A protein and the small-molecule ligand that binds it are described below.
Small molecule (SMILES): CC(=O)N[C@H]1[C@H](O[C@H]2[C@H](O)[C@@H](NC(C)=O)CO[C@@H]2CO)O[C@H](CO)[C@@H](O)[C@@H]1O

Binding-site contacts:
Ligand atom C5 contacts residue HIS1101 of chain 1.B at 3.5 Å.
Ligand atom C7 contacts residue ASN1098 of chain 1.B at 3.2 Å.
Ligand atom C8 contacts residue THR1100 of chain 1.B at 3.5 Å.
Ligand atom C1 contacts residue PHE1103 of chain 1.B at 4.2 Å (hydrophobic).
Ligand atom N2 contacts residue ASN1098 of chain 1.B at 2.8 Å (h-bond).
Ligand atom C8 contacts residue HIS1101 of chain 1.B at 3.9 Å.
Ligand atom C4 contacts residue HIS1101 of chain 1.B at 4.0 Å.
Ligand atom C1 contacts residue ASN1098 of chain 1.B at 1.4 Å.
Ligand atom C6 contacts residue HIS1101 of chain 1.B at 4.2 Å.
Ligand atom C1 contacts residue THR1100 of chain 1.B at 4.2 Å.
Ligand atom C2 contacts residue THR1100 of chain 1.B at 4.1 Å.
Ligand atom O5 contacts residue ASN1098 of chain 1.B at 2.4 Å (h-bond).
Ligand atom O4 contacts residue HIS1101 of chain 1.B at 3.8 Å.
Ligand atom O7 contacts residue ASN1098 of chain 1.B at 3.3 Å (h-bond).
Ligand atom C5 contacts residue ASN1098 of chain 1.B at 3.6 Å.
Ligand atom C7 contacts residue THR1100 of chain 1.B at 3.9 Å.
Ligand atom O6 contacts residue PHE1103 of chain 1.B at 3.5 Å.
Ligand atom O5 contacts residue PHE1103 of chain 1.B at 3.5 Å.
Ligand atom C6 contacts residue PHE1103 of chain 1.B at 3.5 Å (hydrophobic).
Ligand atom C2 contacts residue ASN1098 of chain 1.B at 2.4 Å.
Ligand atom C4 contacts residue ASN1098 of chain 1.B at 4.2 Å.
Ligand atom O7 contacts residue HIS1101 of chain 1.B at 3.3 Å (h-bond).
Ligand atom C7 contacts residue HIS1101 of chain 1.B at 3.7 Å.
Ligand atom O6 contacts residue HIS1101 of chain 1.B at 3.5 Å.
Ligand atom N2 contacts residue THR1100 of chain 1.B at 3.2 Å (h-bond).
Ligand atom C3 contacts residue HIS1101 of chain 1.B at 4.2 Å.
Ligand atom O5 contacts residue HIS1101 of chain 1.B at 4.4 Å.
Ligand atom C8 contacts residue ASN1098 of chain 1.B at 3.4 Å.
Ligand atom C5 contacts residue PHE1103 of chain 1.B at 3.8 Å (hydrophobic).
Ligand atom C3 contacts residue ASN1098 of chain 1.B at 3.8 Å.
Ligand atom C1 contacts residue HIS1101 of chain 1.B at 4.4 Å.
Ligand atom C3 contacts residue THR1100 of chain 1.B at 4.0 Å.
Ligand atom O6 contacts residue ILE1114 of chain 1.B at 4.0 Å.

Sequence of chain 1.B:
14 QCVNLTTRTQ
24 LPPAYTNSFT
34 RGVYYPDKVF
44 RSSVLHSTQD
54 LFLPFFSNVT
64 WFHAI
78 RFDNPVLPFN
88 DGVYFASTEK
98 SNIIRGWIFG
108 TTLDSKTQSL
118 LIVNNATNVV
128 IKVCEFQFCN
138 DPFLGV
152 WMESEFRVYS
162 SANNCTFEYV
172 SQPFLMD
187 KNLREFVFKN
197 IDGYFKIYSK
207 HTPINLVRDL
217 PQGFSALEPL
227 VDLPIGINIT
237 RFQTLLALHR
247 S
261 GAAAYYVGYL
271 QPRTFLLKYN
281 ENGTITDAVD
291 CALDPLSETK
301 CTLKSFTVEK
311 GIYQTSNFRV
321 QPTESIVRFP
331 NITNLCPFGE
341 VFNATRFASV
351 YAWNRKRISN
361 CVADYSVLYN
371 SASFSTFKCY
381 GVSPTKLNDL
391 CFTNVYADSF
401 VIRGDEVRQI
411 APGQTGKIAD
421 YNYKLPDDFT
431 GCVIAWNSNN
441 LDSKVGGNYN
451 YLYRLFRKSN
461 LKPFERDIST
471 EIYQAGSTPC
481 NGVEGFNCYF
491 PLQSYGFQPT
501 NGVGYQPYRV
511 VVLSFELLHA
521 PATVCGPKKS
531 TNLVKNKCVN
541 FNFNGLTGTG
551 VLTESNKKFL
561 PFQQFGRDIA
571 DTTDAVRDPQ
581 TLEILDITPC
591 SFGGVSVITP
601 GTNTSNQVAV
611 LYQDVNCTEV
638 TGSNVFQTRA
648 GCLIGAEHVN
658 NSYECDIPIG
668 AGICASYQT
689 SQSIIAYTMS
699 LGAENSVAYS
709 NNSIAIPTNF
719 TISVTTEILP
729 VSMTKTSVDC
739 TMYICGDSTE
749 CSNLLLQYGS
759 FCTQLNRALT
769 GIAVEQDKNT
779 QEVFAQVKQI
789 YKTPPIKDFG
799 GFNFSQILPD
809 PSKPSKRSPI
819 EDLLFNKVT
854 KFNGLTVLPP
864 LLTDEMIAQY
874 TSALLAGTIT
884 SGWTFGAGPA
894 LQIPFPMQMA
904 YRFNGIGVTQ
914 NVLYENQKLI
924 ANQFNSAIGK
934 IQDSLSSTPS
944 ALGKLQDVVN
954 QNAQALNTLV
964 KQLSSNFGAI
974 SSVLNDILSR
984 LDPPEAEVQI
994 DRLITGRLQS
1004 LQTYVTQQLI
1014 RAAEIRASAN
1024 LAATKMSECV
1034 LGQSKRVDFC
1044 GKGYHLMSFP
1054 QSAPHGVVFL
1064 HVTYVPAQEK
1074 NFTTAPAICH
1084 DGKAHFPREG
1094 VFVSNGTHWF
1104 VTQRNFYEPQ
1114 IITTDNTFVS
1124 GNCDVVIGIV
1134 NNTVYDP